Binding-site contacts:
Ligand atom N contacts residue ASN491 of chain 1.A at 3.2 Å (h-bond).
Ligand atom CD2 contacts residue TYR33 of chain 1.A at 3.3 Å (hydrophobic).
Ligand atom O contacts residue TRP332 of chain 1.A at 3.2 Å.
Ligand atom OG1 contacts residue PRO329 of chain 1.A at 3.1 Å (h-bond).
Ligand atom O contacts residue ASP333 of chain 1.A at 2.9 Å (salt-bridge).
Ligand atom CD1 contacts residue TYR498 of chain 1.A at 3.1 Å (hydrophobic).
Ligand atom O contacts residue LFI1 of chain 1.E at 3.3 Å.
Ligand atom NE contacts residue ASN491 of chain 1.A at 2.6 Å (h-bond).
Ligand atom NH2 contacts residue TYR493 of chain 1.A at 3.3 Å.
Ligand atom CA contacts residue ASP333 of chain 1.A at 3.3 Å.
Ligand atom CD2 contacts residue SER107 of chain 1.A at 3.0 Å.
Ligand atom SG contacts residue LFI1 of chain 1.E at 1.6 Å.
Ligand atom N contacts residue LFI1 of chain 1.E at 3.3 Å.
Ligand atom O contacts residue ASN86 of chain 1.A at 3.2 Å (h-bond).
Ligand atom N contacts residue SER107 of chain 1.A at 3.2 Å (h-bond).
Ligand atom CE1 contacts residue HIS384 of chain 1.A at 3.2 Å.
Ligand atom O contacts residue LFI1 of chain 1.E at 3.2 Å.
Ligand atom N contacts residue ASN86 of chain 1.A at 3.1 Å (h-bond).
Ligand atom NE2 contacts residue LFI1 of chain 1.E at 3.2 Å.
Ligand atom CA contacts residue ASN86 of chain 1.A at 3.2 Å.
Ligand atom O contacts residue TYR493 of chain 1.A at 2.6 Å (h-bond).
Ligand atom O contacts residue TRP52 of chain 1.A at 3.0 Å (h-bond).
Ligand atom N contacts residue SER107 of chain 1.A at 2.9 Å (h-bond).
Ligand atom O contacts residue ASN377 of chain 1.A at 3.1 Å (h-bond).
Ligand atom NH2 contacts residue ASP492 of chain 1.A at 2.6 Å (salt-bridge).
Ligand atom C contacts residue LFI1 of chain 1.E at 3.1 Å.
Ligand atom NE2 contacts residue SER111 of chain 1.A at 3.1 Å (h-bond).
Ligand atom O contacts residue LFI1 of chain 1.E at 3.0 Å.
Ligand atom CG contacts residue ASN491 of chain 1.A at 3.2 Å.
Ligand atom N contacts residue LFI1 of chain 1.E at 3.0 Å (h-bond).
Ligand atom NH1 contacts residue PHE23 of chain 1.A at 3.2 Å.
Ligand atom N contacts residue ASN86 of chain 1.A at 2.8 Å (h-bond).
Ligand atom CA contacts residue ALA331 of chain 1.A at 3.1 Å (hydrophobic).
Ligand atom C contacts residue ASN86 of chain 1.A at 3.0 Å.
Ligand atom C contacts residue LFI1 of chain 1.E at 3.3 Å.
Ligand atom CZ contacts residue LFI1 of chain 1.E at 3.2 Å.
Ligand atom NE2 contacts residue ASP365 of chain 1.A at 2.8 Å (salt-bridge).
Ligand atom CB contacts residue LFI1 of chain 1.E at 2.8 Å.
Ligand atom OG1 contacts residue THR330 of chain 1.A at 3.0 Å.
Ligand atom NH2 contacts residue ASP333 of chain 1.A at 2.8 Å (salt-bridge).

A protein and the small-molecule ligand that binds it are described below.
Small molecule (SMILES): CSCC[C@H](NC(=O)[C@H](CC(C)C)NC(=O)[C@@H](NC(=O)[C@H](CC1=NC=NC1)NC(=O)[C@H](CS)NC(=O)[C@H](Cc1ccccc1)NC(=O)[C@H](CCC(N)=O)NC(=O)[C@H](CCCN=C(N)N)NC(=O)CNC(=O)[C@H](CS)NC(=O)[C@H](C)N)[C@@H](C)O)C(=O)N1CCC[C@H]1C(=O)N[C@@H](CCCN=C(N)N)C(=O)N[C@@H](Cc1cnc[nH]1)C(=O)N[C@@H](CC(C)C)C(=O)N[C@@H](CS)[C@H](O)N[C@@H](C)C(N)=O

Sequence of chain 1.A:
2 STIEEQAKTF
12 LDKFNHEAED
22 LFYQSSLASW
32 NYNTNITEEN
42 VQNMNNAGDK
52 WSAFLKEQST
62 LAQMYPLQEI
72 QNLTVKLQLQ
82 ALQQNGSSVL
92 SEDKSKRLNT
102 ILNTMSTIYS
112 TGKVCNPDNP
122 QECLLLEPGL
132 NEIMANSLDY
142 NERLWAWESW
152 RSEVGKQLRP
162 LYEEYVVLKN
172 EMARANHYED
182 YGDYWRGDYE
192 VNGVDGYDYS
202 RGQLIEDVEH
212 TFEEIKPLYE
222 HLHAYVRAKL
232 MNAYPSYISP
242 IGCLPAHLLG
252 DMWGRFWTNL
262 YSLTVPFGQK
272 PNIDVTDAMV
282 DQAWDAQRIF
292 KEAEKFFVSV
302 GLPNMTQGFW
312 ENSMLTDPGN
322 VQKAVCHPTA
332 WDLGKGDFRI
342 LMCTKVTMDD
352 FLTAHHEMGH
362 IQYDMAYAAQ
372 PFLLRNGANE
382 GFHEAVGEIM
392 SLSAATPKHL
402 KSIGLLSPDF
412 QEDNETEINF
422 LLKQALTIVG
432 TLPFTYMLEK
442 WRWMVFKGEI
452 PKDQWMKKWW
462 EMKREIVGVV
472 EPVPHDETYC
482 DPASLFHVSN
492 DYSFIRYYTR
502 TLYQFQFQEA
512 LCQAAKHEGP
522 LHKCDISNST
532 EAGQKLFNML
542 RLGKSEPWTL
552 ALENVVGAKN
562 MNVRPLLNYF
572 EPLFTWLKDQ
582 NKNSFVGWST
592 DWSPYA